Sequence of chain 1.B:
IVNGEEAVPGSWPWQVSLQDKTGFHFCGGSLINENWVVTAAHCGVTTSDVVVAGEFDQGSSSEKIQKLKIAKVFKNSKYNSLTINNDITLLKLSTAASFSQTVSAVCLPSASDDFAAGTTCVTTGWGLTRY

This small molecule binds to this protein.
Small molecule (SMILES): N[C@@H](CO)C(=O)N[C@@H](CC1=CN=C2CC=CC=C12)C(=O)N1CCC[C@H]1C(=O)N[C@H](C=O)CC1=CN=C2C=CC=C[C@@H]12

Binding-site contacts:
Ligand atom N contacts residue PRO2 of chain 1.E at 1.1 Å (h-bond).
Ligand atom CA contacts residue GLY3 of chain 1.E at 1.4 Å.
Ligand atom CA contacts residue GLY3 of chain 1.E at 1.1 Å.
Ligand atom CA contacts residue VAL4 of chain 1.E at 1.3 Å (hydrophobic).
Ligand atom N contacts residue TYR5 of chain 1.E at 0.9 Å (h-bond).
Ligand atom C contacts residue SER47 of chain 1.C at 1.4 Å.
Ligand atom O contacts residue GLY3 of chain 1.E at 1.3 Å (h-bond).
Ligand atom N contacts residue GLY3 of chain 1.E at 0.2 Å.
Ligand atom CB contacts residue TYR5 of chain 1.E at 0.9 Å (hydrophobic).
Ligand atom O contacts residue TYR5 of chain 1.E at 1.4 Å (h-bond).
Ligand atom CZ3 contacts residue TYR5 of chain 1.E at 2.0 Å (hydrophobic).
Ligand atom CD1 contacts residue TYR5 of chain 1.E at 0.7 Å (hydrophobic).
Ligand atom CB contacts residue VAL4 of chain 1.E at 0.8 Å (hydrophobic).
Ligand atom CG contacts residue VAL4 of chain 1.E at 1.8 Å (hydrophobic).
Ligand atom CA contacts residue TYR5 of chain 1.E at 1.0 Å (hydrophobic).
Ligand atom O contacts residue VAL4 of chain 1.E at 1.5 Å (h-bond).
Ligand atom C contacts residue TYR5 of chain 1.E at 0.9 Å (hydrophobic).
Ligand atom C contacts residue VAL4 of chain 1.E at 0.3 Å (hydrophobic).
Ligand atom CD2 contacts residue TYR5 of chain 1.E at 0.6 Å (hydrophobic).
Ligand atom CG contacts residue TYR5 of chain 1.E at 0.6 Å (hydrophobic).
Ligand atom C contacts residue GLY3 of chain 1.E at 1.1 Å.
Ligand atom CD contacts residue VAL4 of chain 1.E at 1.5 Å (hydrophobic).
Ligand atom C contacts residue GLY3 of chain 1.E at 1.4 Å.
Ligand atom CB contacts residue PRO2 of chain 1.E at 1.6 Å (hydrophobic).
Ligand atom CZ2 contacts residue TYR5 of chain 1.E at 1.0 Å (hydrophobic).
Ligand atom C contacts residue VAL4 of chain 1.E at 1.1 Å (hydrophobic).
Ligand atom O contacts residue VAL4 of chain 1.E at 1.1 Å (h-bond).
Ligand atom C contacts residue PRO2 of chain 1.E at 1.7 Å (hydrophobic).
Ligand atom CH2 contacts residue TYR5 of chain 1.E at 2.1 Å (hydrophobic).
Ligand atom CE3 contacts residue TYR5 of chain 1.E at 1.6 Å (hydrophobic).
Ligand atom CA contacts residue VAL4 of chain 1.E at 1.1 Å (hydrophobic).
Ligand atom O contacts residue GLY3 of chain 1.E at 2.1 Å.
Ligand atom NE1 contacts residue TYR5 of chain 1.E at 0.6 Å.
Ligand atom CB contacts residue GLY3 of chain 1.E at 2.0 Å.
Ligand atom O contacts residue TYR5 of chain 1.E at 1.6 Å (h-bond).
Ligand atom CE2 contacts residue TYR5 of chain 1.E at 0.6 Å (hydrophobic).
Ligand atom OG contacts residue PRO2 of chain 1.E at 1.0 Å.
Ligand atom N contacts residue VAL4 of chain 1.E at 0.9 Å.
Ligand atom C contacts residue TYR5 of chain 1.E at 1.6 Å (hydrophobic).
Ligand atom CA contacts residue PRO2 of chain 1.E at 0.6 Å (hydrophobic).

Sequence of chain 1.E:
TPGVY

Sequence of chain 1.C:
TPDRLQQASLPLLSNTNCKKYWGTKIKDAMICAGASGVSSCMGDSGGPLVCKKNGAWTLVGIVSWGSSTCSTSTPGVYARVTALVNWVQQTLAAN